Binding-site contacts:
Ligand atom O6 contacts residue ASN82 of chain 1.F at 4.3 Å.
Ligand atom N2 contacts residue ASN82 of chain 1.F at 3.0 Å (h-bond).
Ligand atom C8 contacts residue ASN79 of chain 1.F at 3.3 Å.
Ligand atom C7 contacts residue ASN82 of chain 1.F at 3.5 Å.
Ligand atom O7 contacts residue ASN82 of chain 1.F at 3.7 Å.
Ligand atom C7 contacts residue GLU72 of chain 1.F at 4.1 Å.
Ligand atom C5 contacts residue ASN82 of chain 1.F at 3.6 Å.
Ligand atom C7 contacts residue ASN79 of chain 1.F at 3.6 Å.
Ligand atom C1 contacts residue ASN82 of chain 1.F at 1.5 Å.
Ligand atom C3 contacts residue ASN82 of chain 1.F at 3.8 Å.
Ligand atom O7 contacts residue ASN79 of chain 1.F at 3.2 Å (h-bond).
Ligand atom C8 contacts residue GLY78 of chain 1.F at 4.4 Å.
Ligand atom C8 contacts residue GLU72 of chain 1.F at 3.4 Å.
Ligand atom N2 contacts residue GLU72 of chain 1.F at 4.1 Å.
Ligand atom C4 contacts residue ASN82 of chain 1.F at 4.2 Å.
Ligand atom C2 contacts residue ASN82 of chain 1.F at 2.5 Å.
Ligand atom O3 contacts residue GLU72 of chain 1.F at 4.4 Å.
Ligand atom O5 contacts residue ASN82 of chain 1.F at 2.3 Å (h-bond).
Ligand atom C8 contacts residue LYS75 of chain 1.F at 3.9 Å.

Sequence of chain 1.F:
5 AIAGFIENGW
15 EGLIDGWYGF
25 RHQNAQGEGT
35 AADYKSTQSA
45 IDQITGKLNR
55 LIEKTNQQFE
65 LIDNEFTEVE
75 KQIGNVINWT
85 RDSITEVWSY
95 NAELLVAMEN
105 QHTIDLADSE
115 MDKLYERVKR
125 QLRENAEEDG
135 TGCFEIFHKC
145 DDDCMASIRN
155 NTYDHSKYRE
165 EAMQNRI

The protein below binds the small molecule below.
Small molecule (SMILES): CC(=O)N[C@@H]1[C@@H](O)[C@H](O)[C@@H](CO)O[C@H]1O